This small molecule binds to this protein.
Small molecule (SMILES): CCc1nc(N)nc(N)c1OCCCOc1ccccc1C[C@@H](CF)C(=O)O

Binding-site contacts:
Ligand atom N09 contacts residue NAP1 of chain 1.B at 3.5 Å (h-bond).
Ligand atom C01 contacts residue GLU31 of chain 1.A at 3.4 Å.
Ligand atom N06 contacts residue THR137 of chain 1.A at 3.8 Å.
Ligand atom C05 contacts residue VAL9 of chain 1.A at 3.6 Å (hydrophobic).
Ligand atom C03 contacts residue GLU31 of chain 1.A at 3.6 Å.
Ligand atom N04 contacts residue ALA10 of chain 1.A at 3.7 Å.
Ligand atom N09 contacts residue PHE35 of chain 1.A at 3.6 Å.
Ligand atom N06 contacts residue ILE8 of chain 1.A at 3.7 Å.
Ligand atom C08 contacts residue ILE8 of chain 1.A at 3.7 Å (hydrophobic).
Ligand atom O11 contacts residue NAP1 of chain 1.B at 3.4 Å.
Ligand atom N09 contacts residue TYR122 of chain 1.A at 3.4 Å (h-bond).
Ligand atom F25 contacts residue SER60 of chain 1.A at 3.7 Å.
Ligand atom C18 contacts residue PHE32 of chain 1.A at 3.3 Å (hydrophobic).
Ligand atom C19 contacts residue PHE32 of chain 1.A at 3.6 Å (hydrophobic).
Ligand atom N07 contacts residue PHE35 of chain 1.A at 3.6 Å.
Ligand atom F25 contacts residue ASP22 of chain 1.A at 3.4 Å.
Ligand atom C05 contacts residue GLU31 of chain 1.A at 3.6 Å.
Ligand atom C02 contacts residue GLU31 of chain 1.A at 3.5 Å.
Ligand atom C18 contacts residue LEU68 of chain 1.A at 3.6 Å (hydrophobic).
Ligand atom C20 contacts residue PRO62 of chain 1.A at 3.5 Å (hydrophobic).
Ligand atom O27 contacts residue LEU23 of chain 1.A at 3.8 Å.
Ligand atom N06 contacts residue GLU31 of chain 1.A at 2.7 Å (salt-bridge).
Ligand atom N07 contacts residue NAP1 of chain 1.B at 3.6 Å.
Ligand atom O28 contacts residue PHE32 of chain 1.A at 3.8 Å.
Ligand atom N06 contacts residue ALA10 of chain 1.A at 3.7 Å.
Ligand atom N09 contacts residue VAL116 of chain 1.A at 3.2 Å (h-bond).
Ligand atom N07 contacts residue ALA10 of chain 1.A at 3.7 Å.
Ligand atom C08 contacts residue NAP1 of chain 1.B at 3.2 Å.
Ligand atom C17 contacts residue LEU68 of chain 1.A at 3.7 Å (hydrophobic).
Ligand atom C12 contacts residue PHE35 of chain 1.A at 3.6 Å (hydrophobic).
Ligand atom N04 contacts residue GLU31 of chain 1.A at 2.7 Å (salt-bridge).
Ligand atom N07 contacts residue ILE8 of chain 1.A at 3.5 Å (h-bond).
Ligand atom C10 contacts residue NAP1 of chain 1.B at 3.3 Å.
Ligand atom C26 contacts residue LEU23 of chain 1.A at 3.7 Å (hydrophobic).
Ligand atom C24 contacts residue ASP22 of chain 1.A at 3.4 Å.
Ligand atom N07 contacts residue VAL9 of chain 1.A at 3.4 Å.
Ligand atom N09 contacts residue ILE8 of chain 1.A at 3.0 Å (h-bond).
Ligand atom C08 contacts residue PHE35 of chain 1.A at 3.5 Å (hydrophobic).
Ligand atom C05 contacts residue ALA10 of chain 1.A at 3.6 Å (hydrophobic).
Ligand atom N06 contacts residue VAL9 of chain 1.A at 3.4 Å (h-bond).

Sequence of chain 1.A:
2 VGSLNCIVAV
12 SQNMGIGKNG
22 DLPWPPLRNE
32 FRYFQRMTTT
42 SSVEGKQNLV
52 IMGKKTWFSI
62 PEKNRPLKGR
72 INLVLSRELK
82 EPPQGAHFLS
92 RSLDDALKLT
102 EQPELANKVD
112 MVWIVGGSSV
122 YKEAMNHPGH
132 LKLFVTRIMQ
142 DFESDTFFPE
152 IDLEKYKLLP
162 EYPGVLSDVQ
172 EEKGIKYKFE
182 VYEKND